Binding-site contacts:
Ligand atom C1' contacts residue TYR150 of chain 1.A at 3.5 Å (hydrophobic).
Ligand atom C3' contacts residue TYR150 of chain 1.A at 3.9 Å (hydrophobic).
Ligand atom C2' contacts residue GLY176 of chain 1.A at 3.6 Å.
Ligand atom C2 contacts residue SER149 of chain 1.A at 4.4 Å.
Ligand atom O3P contacts residue SER149 of chain 1.A at 2.6 Å (h-bond).
Ligand atom O3P contacts residue TYR150 of chain 1.A at 2.9 Å (h-bond).
Ligand atom P contacts residue ARG90 of chain 1.A at 4.2 Å.
Ligand atom O2P contacts residue TYR150 of chain 1.A at 4.4 Å.
Ligand atom C1 contacts residue LEU175 of chain 1.A at 3.9 Å (hydrophobic).
Ligand atom O1P contacts residue SER149 of chain 1.A at 2.5 Å (h-bond).
Ligand atom C1 contacts residue SER149 of chain 1.A at 3.2 Å.
Ligand atom C1' contacts residue LEU175 of chain 1.A at 4.3 Å (hydrophobic).
Ligand atom C1' contacts residue SER149 of chain 1.A at 3.3 Å.
Ligand atom C1 contacts residue HIS247 of chain 1.A at 4.5 Å.
Ligand atom C3 contacts residue LEU175 of chain 1.A at 4.2 Å (hydrophobic).
Ligand atom C3 contacts residue HIS148 of chain 1.A at 3.7 Å.
Ligand atom P contacts residue SER149 of chain 1.A at 1.6 Å.
Ligand atom O2P contacts residue LEU175 of chain 1.A at 4.5 Å.
Ligand atom C2' contacts residue SER149 of chain 1.A at 3.3 Å.
Ligand atom C2' contacts residue LEU175 of chain 1.A at 3.3 Å (hydrophobic).
Ligand atom P contacts residue TYR150 of chain 1.A at 3.5 Å.
Ligand atom O2P contacts residue SER149 of chain 1.A at 2.5 Å (h-bond).
Ligand atom O3P contacts residue ARG90 of chain 1.A at 2.8 Å (salt-bridge).
Ligand atom O3P contacts residue HIS148 of chain 1.A at 4.4 Å.
Ligand atom C2' contacts residue TYR150 of chain 1.A at 3.6 Å (hydrophobic).
Ligand atom C3' contacts residue LEU175 of chain 1.A at 4.2 Å (hydrophobic).
Ligand atom C3 contacts residue HIS247 of chain 1.A at 3.7 Å.
Ligand atom C3 contacts residue SER149 of chain 1.A at 4.0 Å.

A small-molecule ligand and the protein it binds are described below.
Small molecule (SMILES): CC(C)O[PH](=O)OC(C)C

Sequence of chain 1.A:
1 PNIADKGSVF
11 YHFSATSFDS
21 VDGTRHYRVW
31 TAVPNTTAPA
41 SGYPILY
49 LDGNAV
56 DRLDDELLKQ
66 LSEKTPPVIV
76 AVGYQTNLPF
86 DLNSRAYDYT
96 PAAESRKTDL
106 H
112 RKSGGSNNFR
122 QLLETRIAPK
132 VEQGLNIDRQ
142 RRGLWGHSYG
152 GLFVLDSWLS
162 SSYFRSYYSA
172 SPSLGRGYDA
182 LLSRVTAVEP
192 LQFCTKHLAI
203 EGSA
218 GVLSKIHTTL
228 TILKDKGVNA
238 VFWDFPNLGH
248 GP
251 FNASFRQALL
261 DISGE